Sequence of chain 1.B:
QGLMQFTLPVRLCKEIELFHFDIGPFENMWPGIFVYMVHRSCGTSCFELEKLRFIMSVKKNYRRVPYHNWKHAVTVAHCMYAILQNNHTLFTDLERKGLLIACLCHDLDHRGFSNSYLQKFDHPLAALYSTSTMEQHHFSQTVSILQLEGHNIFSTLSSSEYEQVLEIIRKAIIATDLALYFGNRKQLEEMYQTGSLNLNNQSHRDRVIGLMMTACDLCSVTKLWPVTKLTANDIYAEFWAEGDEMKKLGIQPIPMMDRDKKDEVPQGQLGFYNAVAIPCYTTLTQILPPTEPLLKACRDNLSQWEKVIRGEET

A small-molecule ligand and the protein it binds are described below.
Small molecule (SMILES): Nc1cnc2cc(Cl)ccc2n1

Binding-site contacts:
Ligand atom N5 contacts residue PHE283 of chain 1.B at 3.6 Å.
Ligand atom C10 contacts residue SER231 of chain 1.B at 4.2 Å.
Ligand atom N12 contacts residue TYR247 of chain 1.B at 3.8 Å.
Ligand atom C9 contacts residue PHE283 of chain 1.B at 3.5 Å (hydrophobic).
Ligand atom C2 contacts residue PHE283 of chain 1.B at 3.7 Å (hydrophobic).
Ligand atom CL11 contacts residue LEU229 of chain 1.B at 4.1 Å.
Ligand atom C10 contacts residue GLN280 of chain 1.B at 4.2 Å.
Ligand atom C10 contacts residue PHE283 of chain 1.B at 4.3 Å (hydrophobic).
Ligand atom CL11 contacts residue TYR78 of chain 1.B at 3.6 Å.
Ligand atom N12 contacts residue PHE250 of chain 1.B at 4.1 Å.
Ligand atom N4 contacts residue PHE250 of chain 1.B at 4.0 Å.
Ligand atom N12 contacts residue MET267 of chain 1.B at 3.1 Å (h-bond).
Ligand atom C1 contacts residue PHE250 of chain 1.B at 4.5 Å (hydrophobic).
Ligand atom N5 contacts residue GLN280 of chain 1.B at 2.9 Å (h-bond).
Ligand atom C3 contacts residue PHE283 of chain 1.B at 3.8 Å (hydrophobic).
Ligand atom C10 contacts residue ILE246 of chain 1.B at 4.5 Å (hydrophobic).
Ligand atom N5 contacts residue PHE250 of chain 1.B at 4.3 Å.
Ligand atom C9 contacts residue PHE250 of chain 1.B at 3.9 Å (hydrophobic).
Ligand atom C7 contacts residue VAL232 of chain 1.B at 4.2 Å (hydrophobic).
Ligand atom C8 contacts residue PHE250 of chain 1.B at 3.7 Å (hydrophobic).
Ligand atom C1 contacts residue PHE283 of chain 1.B at 3.5 Å (hydrophobic).
Ligand atom C2 contacts residue GLN280 of chain 1.B at 3.8 Å.
Ligand atom C9 contacts residue MET267 of chain 1.B at 4.2 Å (hydrophobic).
Ligand atom N12 contacts residue GLN280 of chain 1.B at 3.7 Å.
Ligand atom C1 contacts residue ILE246 of chain 1.B at 4.4 Å (hydrophobic).
Ligand atom CL11 contacts residue VAL232 of chain 1.B at 4.2 Å.
Ligand atom C6 contacts residue GLN280 of chain 1.B at 3.3 Å.
Ligand atom C8 contacts residue PHE283 of chain 1.B at 3.4 Å (hydrophobic).
Ligand atom C9 contacts residue GLN280 of chain 1.B at 3.8 Å.
Ligand atom C7 contacts residue PHE283 of chain 1.B at 4.2 Å (hydrophobic).
Ligand atom C6 contacts residue ILE246 of chain 1.B at 4.4 Å (hydrophobic).
Ligand atom N12 contacts residue PHE283 of chain 1.B at 3.9 Å.
Ligand atom N5 contacts residue TYR247 of chain 1.B at 4.4 Å.
Ligand atom C6 contacts residue PHE283 of chain 1.B at 4.1 Å (hydrophobic).
Ligand atom C3 contacts residue LEU229 of chain 1.B at 4.2 Å (hydrophobic).
Ligand atom N4 contacts residue PHE283 of chain 1.B at 3.4 Å.
Ligand atom C10 contacts residue VAL232 of chain 1.B at 3.6 Å (hydrophobic).
Ligand atom C8 contacts residue MET267 of chain 1.B at 4.4 Å (hydrophobic).
Ligand atom C6 contacts residue VAL232 of chain 1.B at 4.2 Å (hydrophobic).
Ligand atom CL11 contacts residue SER231 of chain 1.B at 3.6 Å.